The small molecule below binds the protein below.
Small molecule (SMILES): Cc1cc([C@@H]2CN(C(=O)c3ccc(F)c(Cl)c3)CC(F)(F)C2)n2ncnc2n1

Sequence of chain 1.A:
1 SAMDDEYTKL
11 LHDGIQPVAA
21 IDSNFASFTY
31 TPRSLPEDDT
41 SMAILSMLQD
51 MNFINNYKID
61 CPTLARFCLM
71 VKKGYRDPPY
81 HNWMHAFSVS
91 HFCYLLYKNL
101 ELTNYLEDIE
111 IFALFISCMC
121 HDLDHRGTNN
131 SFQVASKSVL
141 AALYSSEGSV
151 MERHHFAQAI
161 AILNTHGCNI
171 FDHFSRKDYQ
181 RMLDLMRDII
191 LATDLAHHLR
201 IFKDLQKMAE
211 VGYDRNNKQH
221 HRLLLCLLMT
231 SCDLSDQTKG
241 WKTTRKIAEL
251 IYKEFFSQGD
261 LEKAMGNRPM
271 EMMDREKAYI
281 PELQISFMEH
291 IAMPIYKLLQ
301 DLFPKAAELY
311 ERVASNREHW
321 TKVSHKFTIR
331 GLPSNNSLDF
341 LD

Binding-site contacts:
Ligand atom C4 contacts residue ILE251 of chain 1.A at 3.3 Å (hydrophobic).
Ligand atom F25 contacts residue PHE255 of chain 1.A at 3.1 Å.
Ligand atom N3 contacts residue GLN237 of chain 1.A at 2.8 Å (h-bond).
Ligand atom C6 contacts residue PHE287 of chain 1.A at 3.7 Å (hydrophobic).
Ligand atom C2 contacts residue ILE251 of chain 1.A at 3.7 Å (hydrophobic).
Ligand atom N7 contacts residue GLN284 of chain 1.A at 3.3 Å (h-bond).
Ligand atom N7 contacts residue PHE287 of chain 1.A at 3.6 Å.
Ligand atom C16 contacts residue PHE287 of chain 1.A at 3.4 Å (hydrophobic).
Ligand atom N3 contacts residue ILE251 of chain 1.A at 3.5 Å.
Ligand atom C1 contacts residue ILE251 of chain 1.A at 3.8 Å (hydrophobic).
Ligand atom C4 contacts residue PHE287 of chain 1.A at 3.3 Å (hydrophobic).
Ligand atom N5 contacts residue ILE251 of chain 1.A at 3.4 Å.
Ligand atom N7 contacts residue ILE251 of chain 1.A at 3.8 Å.
Ligand atom C20 contacts residue PHE255 of chain 1.A at 3.7 Å (hydrophobic).
Ligand atom C21 contacts residue PHE287 of chain 1.A at 3.9 Å (hydrophobic).
Ligand atom C8 contacts residue GLN284 of chain 1.A at 2.9 Å.
Ligand atom C21 contacts residue MET272 of chain 1.A at 3.5 Å (hydrophobic).
Ligand atom O19 contacts residue MET272 of chain 1.A at 3.8 Å.
Ligand atom C1 contacts residue TYR80 of chain 1.A at 3.8 Å (hydrophobic).
Ligand atom N15 contacts residue LEU195 of chain 1.A at 3.7 Å.
Ligand atom C10 contacts residue LEU234 of chain 1.A at 3.8 Å (hydrophobic).
Ligand atom C10 contacts residue TYR80 of chain 1.A at 3.3 Å (hydrophobic).
Ligand atom C20 contacts residue MET272 of chain 1.A at 3.8 Å (hydrophobic).
Ligand atom N7 contacts residue GLN237 of chain 1.A at 3.4 Å (h-bond).
Ligand atom C18 contacts residue MET272 of chain 1.A at 3.8 Å (hydrophobic).
Ligand atom N5 contacts residue PHE287 of chain 1.A at 3.6 Å.
Ligand atom N3 contacts residue PHE287 of chain 1.A at 3.6 Å.
Ligand atom C27 contacts residue MET272 of chain 1.A at 3.7 Å (hydrophobic).
Ligand atom C6 contacts residue ILE251 of chain 1.A at 3.6 Å (hydrophobic).
Ligand atom C22 contacts residue PHE287 of chain 1.A at 3.8 Å (hydrophobic).
Ligand atom C27 contacts residue PHE287 of chain 1.A at 3.7 Å (hydrophobic).
Ligand atom CL24 contacts residue TYR252 of chain 1.A at 3.1 Å.
Ligand atom F25 contacts residue HIS81 of chain 1.A at 3.8 Å.
Ligand atom F28 contacts residue PHE287 of chain 1.A at 3.5 Å.
Ligand atom C4 contacts residue GLN237 of chain 1.A at 3.4 Å.
Ligand atom C10 contacts residue ASP236 of chain 1.A at 3.8 Å.
Ligand atom C2 contacts residue GLN237 of chain 1.A at 3.8 Å.
Ligand atom C2 contacts residue TYR80 of chain 1.A at 3.8 Å (hydrophobic).
Ligand atom C8 contacts residue PHE287 of chain 1.A at 3.7 Å (hydrophobic).
Ligand atom F26 contacts residue HIS81 of chain 1.A at 3.0 Å.